This small molecule binds to this protein.
Small molecule (SMILES): CC(=O)N[C@@H]1[C@@H](O)[C@H](O)[C@@H](CO)O[C@H]1O

Sequence of chain 1.A:
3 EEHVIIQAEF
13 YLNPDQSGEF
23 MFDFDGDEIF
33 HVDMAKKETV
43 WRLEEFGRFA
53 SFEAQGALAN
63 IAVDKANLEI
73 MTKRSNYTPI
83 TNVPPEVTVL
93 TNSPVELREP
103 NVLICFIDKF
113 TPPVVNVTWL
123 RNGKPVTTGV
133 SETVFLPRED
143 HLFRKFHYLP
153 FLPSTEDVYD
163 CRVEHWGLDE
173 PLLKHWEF

Binding-site contacts:
Ligand atom C4 contacts residue ASN78 of chain 1.A at 4.1 Å.
Ligand atom C1 contacts residue ASN78 of chain 1.A at 1.5 Å.
Ligand atom C7 contacts residue ASN78 of chain 1.A at 3.9 Å.
Ligand atom C6 contacts residue ASN78 of chain 1.A at 4.4 Å.
Ligand atom C1 contacts residue ARG76 of chain 1.A at 4.2 Å.
Ligand atom C3 contacts residue ASN78 of chain 1.A at 3.8 Å.
Ligand atom C2 contacts residue ASN78 of chain 1.A at 2.6 Å.
Ligand atom C7 contacts residue ARG76 of chain 1.A at 4.4 Å.
Ligand atom O5 contacts residue ASN78 of chain 1.A at 2.1 Å (h-bond).
Ligand atom O7 contacts residue ARG76 of chain 1.A at 3.5 Å (salt-bridge).
Ligand atom N2 contacts residue ASN78 of chain 1.A at 3.2 Å (h-bond).
Ligand atom C5 contacts residue ASN78 of chain 1.A at 3.5 Å.
Ligand atom O7 contacts residue ASN78 of chain 1.A at 4.0 Å.